Sequence of chain 8.A:
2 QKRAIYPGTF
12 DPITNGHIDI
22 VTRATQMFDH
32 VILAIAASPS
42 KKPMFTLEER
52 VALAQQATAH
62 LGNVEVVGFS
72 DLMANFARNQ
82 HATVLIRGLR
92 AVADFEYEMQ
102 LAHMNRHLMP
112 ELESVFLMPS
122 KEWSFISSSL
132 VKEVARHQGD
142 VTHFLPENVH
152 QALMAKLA

Binding-site contacts:
Ligand atom C12 contacts residue LEU73 of chain 10.A at 4.1 Å (hydrophobic).
Ligand atom C8 contacts residue ASP72 of chain 10.A at 3.7 Å.
Ligand atom C3 contacts residue GLY9 of chain 10.A at 4.2 Å.
Ligand atom C11 contacts residue LEU102 of chain 10.A at 3.6 Å (hydrophobic).
Ligand atom O contacts residue PRO8 of chain 10.A at 4.1 Å.
Ligand atom C7 contacts residue ASP72 of chain 10.A at 3.8 Å.
Ligand atom C9 contacts residue LEU73 of chain 10.A at 4.2 Å (hydrophobic).
Ligand atom C5 contacts residue ALA37 of chain 10.A at 3.2 Å (hydrophobic).
Ligand atom C12 contacts residue VAL135 of chain 8.A at 3.5 Å (hydrophobic).
Ligand atom C contacts residue ASN106 of chain 10.A at 3.4 Å.
Ligand atom C13 contacts residue ASN106 of chain 10.A at 3.4 Å.
Ligand atom O contacts residue LEU86 of chain 10.A at 4.1 Å.
Ligand atom C8 contacts residue MET74 of chain 10.A at 3.9 Å (hydrophobic).
Ligand atom C2 contacts residue LEU102 of chain 10.A at 3.8 Å (hydrophobic).
Ligand atom C contacts residue LEU86 of chain 10.A at 3.9 Å (hydrophobic).
Ligand atom O contacts residue MET74 of chain 10.A at 4.0 Å.
Ligand atom C6 contacts residue PHE70 of chain 10.A at 3.8 Å (hydrophobic).
Ligand atom C8 contacts residue HIS138 of chain 8.A at 3.9 Å.
Ligand atom C contacts residue LEU102 of chain 10.A at 3.9 Å (hydrophobic).
Ligand atom C contacts residue GLU99 of chain 10.A at 4.2 Å.
Ligand atom C15 contacts residue MET74 of chain 10.A at 3.7 Å (hydrophobic).
Ligand atom C7 contacts residue PHE70 of chain 10.A at 3.5 Å (hydrophobic).
Ligand atom C12 contacts residue GLU134 of chain 8.A at 4.0 Å.
Ligand atom O1 contacts residue LEU73 of chain 10.A at 3.4 Å.
Ligand atom C1 contacts residue LEU102 of chain 10.A at 4.1 Å (hydrophobic).
Ligand atom C9 contacts residue MET74 of chain 10.A at 3.9 Å (hydrophobic).
Ligand atom C11 contacts residue GLU134 of chain 8.A at 4.3 Å.
Ligand atom C3 contacts residue ARG88 of chain 10.A at 4.0 Å.
Ligand atom C contacts residue ARG88 of chain 10.A at 3.4 Å.
Ligand atom C2 contacts residue ARG88 of chain 10.A at 3.6 Å.
Ligand atom C13 contacts residue LEU102 of chain 10.A at 4.3 Å (hydrophobic).
Ligand atom N1 contacts residue HIS138 of chain 8.A at 4.1 Å.
Ligand atom C7 contacts residue MET74 of chain 10.A at 3.7 Å (hydrophobic).
Ligand atom N contacts residue ALA37 of chain 10.A at 3.6 Å.
Ligand atom C1 contacts residue PRO8 of chain 10.A at 3.9 Å (hydrophobic).
Ligand atom C5 contacts residue PHE70 of chain 10.A at 4.0 Å (hydrophobic).
Ligand atom O contacts residue LEU102 of chain 10.A at 4.1 Å.
Ligand atom C2 contacts residue PRO8 of chain 10.A at 4.0 Å (hydrophobic).
Ligand atom O contacts residue ASN106 of chain 10.A at 3.1 Å (h-bond).
Ligand atom O1 contacts residue MET74 of chain 10.A at 2.8 Å (h-bond).

Sequence of chain 10.A:
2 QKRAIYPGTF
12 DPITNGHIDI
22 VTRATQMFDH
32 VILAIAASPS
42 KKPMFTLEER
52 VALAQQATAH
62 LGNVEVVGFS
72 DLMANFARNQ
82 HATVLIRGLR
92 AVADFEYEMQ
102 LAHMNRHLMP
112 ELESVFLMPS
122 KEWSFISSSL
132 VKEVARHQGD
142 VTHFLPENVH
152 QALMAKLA

This small molecule binds to this protein.
Small molecule (SMILES): COc1ccc2[nH]cc(CCNC(=O)C(C)(C)C)c2c1